Sequence of chain 1.A:
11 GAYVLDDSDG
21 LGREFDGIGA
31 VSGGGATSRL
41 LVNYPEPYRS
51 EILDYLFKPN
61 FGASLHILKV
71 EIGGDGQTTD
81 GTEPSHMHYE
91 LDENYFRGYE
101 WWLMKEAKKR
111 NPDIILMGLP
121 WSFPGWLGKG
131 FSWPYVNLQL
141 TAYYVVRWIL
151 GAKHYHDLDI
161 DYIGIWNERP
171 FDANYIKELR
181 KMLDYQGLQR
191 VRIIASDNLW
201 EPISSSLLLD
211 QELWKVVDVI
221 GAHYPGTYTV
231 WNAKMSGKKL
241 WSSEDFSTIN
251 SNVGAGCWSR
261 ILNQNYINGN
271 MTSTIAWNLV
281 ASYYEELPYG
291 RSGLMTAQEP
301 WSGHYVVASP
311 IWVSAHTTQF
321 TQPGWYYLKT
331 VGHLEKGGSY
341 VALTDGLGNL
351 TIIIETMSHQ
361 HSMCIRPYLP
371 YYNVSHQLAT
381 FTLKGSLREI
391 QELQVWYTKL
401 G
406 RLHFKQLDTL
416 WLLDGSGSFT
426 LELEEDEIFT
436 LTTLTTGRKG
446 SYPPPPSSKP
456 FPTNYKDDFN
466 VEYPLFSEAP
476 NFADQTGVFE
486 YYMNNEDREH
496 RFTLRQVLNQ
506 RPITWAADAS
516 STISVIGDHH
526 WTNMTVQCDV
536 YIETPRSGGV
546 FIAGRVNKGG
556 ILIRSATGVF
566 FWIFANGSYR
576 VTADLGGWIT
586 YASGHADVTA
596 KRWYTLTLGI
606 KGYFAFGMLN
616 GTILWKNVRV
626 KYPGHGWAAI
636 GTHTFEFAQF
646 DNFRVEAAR

Binding-site contacts:
Ligand atom C3 contacts residue GLU244 of chain 1.A at 3.3 Å.
Ligand atom C5' contacts residue ARG366 of chain 1.A at 3.6 Å.
Ligand atom O1 contacts residue GLU168 of chain 1.A at 3.1 Å (salt-bridge).
Ligand atom C6 contacts residue TRP277 of chain 1.A at 4.0 Å (hydrophobic).
Ligand atom C4 contacts residue GLY34 of chain 1.A at 3.9 Å.
Ligand atom O1 contacts residue GLU244 of chain 1.A at 3.9 Å.
Ligand atom O3 contacts residue TRP121 of chain 1.A at 3.1 Å (h-bond).
Ligand atom O6 contacts residue TYR224 of chain 1.A at 3.7 Å.
Ligand atom O3 contacts residue THR79 of chain 1.A at 3.1 Å (h-bond).
Ligand atom O2 contacts residue TRP121 of chain 1.A at 3.6 Å (h-bond).
Ligand atom C5 contacts residue GLU244 of chain 1.A at 3.5 Å.
Ligand atom C3 contacts residue TRP121 of chain 1.A at 4.1 Å (hydrophobic).
Ligand atom O2 contacts residue GLU168 of chain 1.A at 3.7 Å.
Ligand atom C1' contacts residue GLU168 of chain 1.A at 3.5 Å.
Ligand atom C6 contacts residue SER247 of chain 1.A at 3.4 Å.
Ligand atom C4 contacts residue THR79 of chain 1.A at 3.7 Å.
Ligand atom O6 contacts residue SER247 of chain 1.A at 2.5 Å (h-bond).
Ligand atom C4 contacts residue TRP277 of chain 1.A at 3.9 Å (hydrophobic).
Ligand atom O2 contacts residue GLU244 of chain 1.A at 2.9 Å (salt-bridge).
Ligand atom O3 contacts residue TRP277 of chain 1.A at 4.0 Å.
Ligand atom O3' contacts residue ARG366 of chain 1.A at 3.8 Å.
Ligand atom C2 contacts residue ASN167 of chain 1.A at 4.0 Å.
Ligand atom C5 contacts residue TYR224 of chain 1.A at 3.7 Å (hydrophobic).
Ligand atom C3 contacts residue GLY34 of chain 1.A at 3.7 Å.
Ligand atom O4 contacts residue TRP510 of chain 1.A at 4.0 Å.
Ligand atom C2 contacts residue GLU244 of chain 1.A at 3.4 Å.
Ligand atom O2 contacts residue ASN167 of chain 1.A at 2.9 Å (h-bond).
Ligand atom O6 contacts residue ARG366 of chain 1.A at 3.2 Å (salt-bridge).
Ligand atom O6 contacts residue TYR289 of chain 1.A at 3.6 Å.
Ligand atom O4 contacts residue THR79 of chain 1.A at 2.6 Å (h-bond).
Ligand atom C3 contacts residue THR79 of chain 1.A at 4.0 Å.
Ligand atom C6' contacts residue ARG366 of chain 1.A at 3.9 Å.
Ligand atom C6' contacts residue GLU168 of chain 1.A at 3.3 Å.
Ligand atom C1 contacts residue GLU244 of chain 1.A at 3.0 Å.
Ligand atom O5 contacts residue GLU244 of chain 1.A at 3.7 Å.
Ligand atom C2 contacts residue TRP510 of chain 1.A at 3.9 Å (hydrophobic).
Ligand atom O3 contacts residue GLY34 of chain 1.A at 2.6 Å (h-bond).
Ligand atom C6 contacts residue TYR289 of chain 1.A at 3.7 Å (hydrophobic).
Ligand atom C4 contacts residue GLU244 of chain 1.A at 3.9 Å.
Ligand atom O3 contacts residue THR78 of chain 1.A at 3.6 Å.

The small molecule below binds the protein below.
Small molecule (SMILES): O=[N+]([O-])c1ccc(O[C@@H]2O[C@H](CO)[C@H](O)[C@H](O)[C@H]2O)cc1